The protein below binds the small molecule below.
Small molecule (SMILES): CC(=O)N[C@@H]1[C@@H](O)[C@H](O)[C@@H](CO)O[C@H]1O

Binding-site contacts:
Ligand atom C5 contacts residue ASN160 of chain 1.B at 3.6 Å.
Ligand atom O5 contacts residue ASN163 of chain 1.B at 4.5 Å.
Ligand atom C1 contacts residue ASN160 of chain 1.B at 1.4 Å.
Ligand atom C2 contacts residue ASN160 of chain 1.B at 2.6 Å.
Ligand atom C3 contacts residue ASN160 of chain 1.B at 3.9 Å.
Ligand atom C2 contacts residue THR162 of chain 1.B at 4.4 Å.
Ligand atom C1 contacts residue ASN163 of chain 1.B at 4.5 Å.
Ligand atom C1 contacts residue THR162 of chain 1.B at 3.1 Å.
Ligand atom O6 contacts residue THR162 of chain 1.B at 4.0 Å.
Ligand atom C4 contacts residue THR162 of chain 1.B at 4.5 Å.
Ligand atom C4 contacts residue ASN160 of chain 1.B at 4.3 Å.
Ligand atom O5 contacts residue THR162 of chain 1.B at 3.1 Å (h-bond).
Ligand atom C7 contacts residue ASN160 of chain 1.B at 4.3 Å.
Ligand atom O5 contacts residue ASN160 of chain 1.B at 2.4 Å (h-bond).
Ligand atom N2 contacts residue ASN160 of chain 1.B at 3.0 Å (h-bond).
Ligand atom C6 contacts residue THR162 of chain 1.B at 4.0 Å.
Ligand atom C5 contacts residue THR162 of chain 1.B at 3.3 Å.

Sequence of chain 1.B:
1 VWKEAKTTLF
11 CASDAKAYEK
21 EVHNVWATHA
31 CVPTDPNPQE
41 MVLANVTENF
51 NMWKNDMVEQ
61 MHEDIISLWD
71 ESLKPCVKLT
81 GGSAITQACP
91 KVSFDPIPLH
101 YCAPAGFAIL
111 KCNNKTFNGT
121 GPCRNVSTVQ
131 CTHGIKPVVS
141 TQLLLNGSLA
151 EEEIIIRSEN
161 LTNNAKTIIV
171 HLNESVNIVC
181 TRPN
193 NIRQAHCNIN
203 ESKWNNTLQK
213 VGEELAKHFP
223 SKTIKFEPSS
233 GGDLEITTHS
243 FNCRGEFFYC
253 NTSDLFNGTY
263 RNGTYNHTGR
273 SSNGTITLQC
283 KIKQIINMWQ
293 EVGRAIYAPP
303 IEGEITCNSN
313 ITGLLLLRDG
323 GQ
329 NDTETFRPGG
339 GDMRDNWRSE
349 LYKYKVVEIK